Binding-site contacts:
Ligand atom C2 contacts residue TRP10 of chain 1.D at 2.4 Å (hydrophobic).
Ligand atom O6 contacts residue TRP10 of chain 1.D at 4.4 Å.
Ligand atom O4 contacts residue TRP10 of chain 1.D at 4.2 Å.
Ligand atom O3 contacts residue TRP10 of chain 1.D at 4.3 Å.
Ligand atom C3 contacts residue TRP10 of chain 1.D at 3.8 Å (hydrophobic).
Ligand atom O2 contacts residue TRP10 of chain 1.D at 2.8 Å.
Ligand atom C1 contacts residue TRP10 of chain 1.D at 1.5 Å (hydrophobic).
Ligand atom O2 contacts residue LYS46 of chain 1.D at 2.8 Å (salt-bridge).
Ligand atom C5 contacts residue TRP10 of chain 1.D at 3.8 Å (hydrophobic).
Ligand atom O5 contacts residue PRO9 of chain 1.D at 4.1 Å.
Ligand atom C4 contacts residue TRP10 of chain 1.D at 4.2 Å (hydrophobic).
Ligand atom O5 contacts residue TRP10 of chain 1.D at 2.5 Å.
Ligand atom C2 contacts residue LYS46 of chain 1.D at 4.1 Å.
Ligand atom C6 contacts residue TRP10 of chain 1.D at 4.4 Å (hydrophobic).

The protein below binds the small molecule below.
Small molecule (SMILES): OC[C@H]1O[C@H](O)[C@@H](O)[C@@H](O)[C@@H]1O

Sequence of chain 1.D:
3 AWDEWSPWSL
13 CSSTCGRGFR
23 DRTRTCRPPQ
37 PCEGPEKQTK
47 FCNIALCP